The small molecule below binds the protein below.
Small molecule (SMILES): CC[C@H](C)[C@H](NC(=O)CN)C(=O)NCC(=O)N[C@@H](Cc1ccccc1)C(=O)NCC(=O)N[C@@H](C)C(=O)N[C@H](C(=O)N[C@H](C(=O)N[C@@H](C)C=O)C(C)C)[C@@H](C)O

Sequence of chain 1.J:
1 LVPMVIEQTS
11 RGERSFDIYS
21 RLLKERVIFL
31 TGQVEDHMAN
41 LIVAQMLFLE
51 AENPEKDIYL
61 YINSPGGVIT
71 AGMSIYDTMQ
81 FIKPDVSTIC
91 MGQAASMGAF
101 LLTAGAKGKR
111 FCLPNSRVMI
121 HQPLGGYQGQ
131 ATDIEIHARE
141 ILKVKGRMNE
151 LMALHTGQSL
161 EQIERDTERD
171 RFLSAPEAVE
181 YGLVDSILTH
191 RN

Binding-site contacts:
Ligand atom CG1 contacts residue GLU25 of chain 1.J at 3.9 Å.
Ligand atom C contacts residue ARG191 of chain 1.J at 4.0 Å.
Ligand atom C contacts residue ARG191 of chain 1.J at 4.0 Å.
Ligand atom CG2 contacts residue LEU22 of chain 1.J at 4.0 Å (hydrophobic).
Ligand atom O contacts residue LYS83 of chain 1.I at 3.2 Å (salt-bridge).
Ligand atom N contacts residue TYR61 of chain 1.J at 2.6 Å (h-bond).
Ligand atom C contacts residue PRO54 of chain 1.I at 3.7 Å (hydrophobic).
Ligand atom C contacts residue TYR61 of chain 1.J at 3.3 Å (hydrophobic).
Ligand atom CA contacts residue TYR59 of chain 1.J at 4.0 Å (hydrophobic).
Ligand atom CG1 contacts residue ALA51 of chain 1.I at 3.9 Å (hydrophobic).
Ligand atom O contacts residue ALA51 of chain 1.I at 3.9 Å.
Ligand atom CZ contacts residue THR78 of chain 1.I at 3.8 Å.
Ligand atom CE1 contacts residue PHE81 of chain 1.I at 3.6 Å (hydrophobic).
Ligand atom CD2 contacts residue TYR61 of chain 1.J at 3.6 Å (hydrophobic).
Ligand atom CD1 contacts residue PHE81 of chain 1.I at 3.4 Å (hydrophobic).
Ligand atom O contacts residue PHE81 of chain 1.I at 3.8 Å.
Ligand atom CE2 contacts residue LEU47 of chain 1.I at 4.0 Å (hydrophobic).
Ligand atom CA contacts residue GLU25 of chain 1.J at 3.7 Å.
Ligand atom CZ contacts residue LEU113 of chain 1.J at 4.0 Å (hydrophobic).
Ligand atom CZ contacts residue LEU47 of chain 1.I at 4.0 Å (hydrophobic).
Ligand atom CE2 contacts residue MET91 of chain 1.J at 3.6 Å (hydrophobic).
Ligand atom CG1 contacts residue ALA51 of chain 1.I at 3.7 Å (hydrophobic).
Ligand atom O contacts residue ARG191 of chain 1.J at 3.0 Å (salt-bridge).
Ligand atom CG2 contacts residue LEU47 of chain 1.I at 3.5 Å (hydrophobic).
Ligand atom CB contacts residue LEU188 of chain 1.J at 3.9 Å (hydrophobic).
Ligand atom CA contacts residue ARG191 of chain 1.J at 3.9 Å.
Ligand atom CG2 contacts residue PHE48 of chain 1.I at 3.8 Å (hydrophobic).
Ligand atom CA contacts residue ARG191 of chain 1.J at 4.0 Å.
Ligand atom O contacts residue ARG191 of chain 1.J at 3.4 Å (salt-bridge).
Ligand atom CA contacts residue ALA51 of chain 1.I at 3.9 Å (hydrophobic).
Ligand atom O contacts residue LEU47 of chain 1.I at 3.8 Å.
Ligand atom CA contacts residue TYR61 of chain 1.J at 3.8 Å (hydrophobic).
Ligand atom CB contacts residue ILE89 of chain 1.J at 3.7 Å (hydrophobic).
Ligand atom CG2 contacts residue ARG191 of chain 1.J at 4.0 Å.
Ligand atom CE2 contacts residue TYR61 of chain 1.J at 4.0 Å (hydrophobic).
Ligand atom CB contacts residue TYR61 of chain 1.J at 3.8 Å (hydrophobic).
Ligand atom CD1 contacts residue GLU25 of chain 1.J at 3.6 Å.
Ligand atom CD1 contacts residue ARG21 of chain 1.J at 3.6 Å.
Ligand atom O contacts residue ARG191 of chain 1.J at 3.0 Å (salt-bridge).
Ligand atom CA contacts residue TYR61 of chain 1.J at 3.0 Å (hydrophobic).

Sequence of chain 1.I:
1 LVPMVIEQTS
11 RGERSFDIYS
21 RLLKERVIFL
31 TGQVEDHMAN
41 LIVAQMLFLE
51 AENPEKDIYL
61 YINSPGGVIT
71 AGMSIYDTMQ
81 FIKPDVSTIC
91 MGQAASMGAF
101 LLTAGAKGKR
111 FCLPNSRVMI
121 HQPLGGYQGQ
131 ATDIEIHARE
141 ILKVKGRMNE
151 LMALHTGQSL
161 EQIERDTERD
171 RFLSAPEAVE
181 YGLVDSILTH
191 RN